A protein and the small-molecule ligand that binds it are described below.
Small molecule (SMILES): CC(=O)N[C@@H]1[C@@H](O)[C@H](O)[C@@H](CO)O[C@H]1O

Sequence of chain 1.A:
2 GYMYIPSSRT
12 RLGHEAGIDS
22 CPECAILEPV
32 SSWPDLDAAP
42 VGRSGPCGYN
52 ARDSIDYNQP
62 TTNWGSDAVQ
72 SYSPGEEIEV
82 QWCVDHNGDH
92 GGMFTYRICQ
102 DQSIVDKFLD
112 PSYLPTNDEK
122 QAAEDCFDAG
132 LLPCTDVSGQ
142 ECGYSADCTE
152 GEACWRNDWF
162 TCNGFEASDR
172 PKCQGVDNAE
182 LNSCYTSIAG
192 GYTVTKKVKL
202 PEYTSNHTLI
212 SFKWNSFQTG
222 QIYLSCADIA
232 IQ

Binding-site contacts:
Ligand atom C2 contacts residue ASN207 of chain 1.A at 2.6 Å.
Ligand atom O7 contacts residue ILE232 of chain 1.A at 4.2 Å.
Ligand atom N2 contacts residue ASN207 of chain 1.A at 2.9 Å (h-bond).
Ligand atom C7 contacts residue ASN207 of chain 1.A at 3.5 Å.
Ligand atom C5 contacts residue ASN207 of chain 1.A at 3.6 Å.
Ligand atom C1 contacts residue ASN207 of chain 1.A at 1.4 Å.
Ligand atom O7 contacts residue THR205 of chain 1.A at 3.5 Å.
Ligand atom O7 contacts residue ASN207 of chain 1.A at 3.8 Å.
Ligand atom C8 contacts residue ASN207 of chain 1.A at 3.8 Å.
Ligand atom C4 contacts residue ASN207 of chain 1.A at 4.2 Å.
Ligand atom O7 contacts residue SER206 of chain 1.A at 4.0 Å.
Ligand atom C3 contacts residue ASN207 of chain 1.A at 3.8 Å.
Ligand atom O5 contacts residue ASN207 of chain 1.A at 2.3 Å (h-bond).